Binding-site contacts:
Ligand atom O7 contacts residue LYS181 of chain 31.E at 3.9 Å.
Ligand atom C1 contacts residue ASN259 of chain 31.F at 1.4 Å.
Ligand atom C8 contacts residue ASN259 of chain 31.F at 4.4 Å.
Ligand atom C2 contacts residue ASN259 of chain 31.F at 2.4 Å.
Ligand atom O7 contacts residue ASN259 of chain 31.F at 2.9 Å (h-bond).
Ligand atom C4 contacts residue ASN259 of chain 31.F at 4.2 Å.
Ligand atom C7 contacts residue ASN259 of chain 31.F at 3.1 Å.
Ligand atom O6 contacts residue LYS115 of chain 31.E at 4.4 Å.
Ligand atom O6 contacts residue THR116 of chain 31.E at 3.5 Å.
Ligand atom C5 contacts residue ASN259 of chain 31.F at 3.7 Å.
Ligand atom C3 contacts residue ASN259 of chain 31.F at 3.8 Å.
Ligand atom C8 contacts residue LYS181 of chain 31.E at 4.1 Å.
Ligand atom O5 contacts residue THR116 of chain 31.E at 4.0 Å.
Ligand atom O5 contacts residue ASN259 of chain 31.F at 2.4 Å (h-bond).
Ligand atom N2 contacts residue ASN259 of chain 31.F at 2.9 Å (h-bond).

Sequence of chain 31.E:
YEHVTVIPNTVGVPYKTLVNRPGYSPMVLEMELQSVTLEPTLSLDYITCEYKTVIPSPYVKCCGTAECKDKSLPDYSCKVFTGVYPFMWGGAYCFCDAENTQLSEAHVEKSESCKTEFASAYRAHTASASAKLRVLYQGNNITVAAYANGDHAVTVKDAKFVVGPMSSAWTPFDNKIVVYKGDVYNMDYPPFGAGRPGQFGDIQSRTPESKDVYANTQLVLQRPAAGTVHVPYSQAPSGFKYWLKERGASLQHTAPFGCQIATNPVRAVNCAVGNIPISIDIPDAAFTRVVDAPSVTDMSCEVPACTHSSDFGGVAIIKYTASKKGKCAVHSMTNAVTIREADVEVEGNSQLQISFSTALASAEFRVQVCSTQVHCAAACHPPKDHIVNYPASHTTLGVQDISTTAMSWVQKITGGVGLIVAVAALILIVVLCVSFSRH

Sequence of chain 31.F:
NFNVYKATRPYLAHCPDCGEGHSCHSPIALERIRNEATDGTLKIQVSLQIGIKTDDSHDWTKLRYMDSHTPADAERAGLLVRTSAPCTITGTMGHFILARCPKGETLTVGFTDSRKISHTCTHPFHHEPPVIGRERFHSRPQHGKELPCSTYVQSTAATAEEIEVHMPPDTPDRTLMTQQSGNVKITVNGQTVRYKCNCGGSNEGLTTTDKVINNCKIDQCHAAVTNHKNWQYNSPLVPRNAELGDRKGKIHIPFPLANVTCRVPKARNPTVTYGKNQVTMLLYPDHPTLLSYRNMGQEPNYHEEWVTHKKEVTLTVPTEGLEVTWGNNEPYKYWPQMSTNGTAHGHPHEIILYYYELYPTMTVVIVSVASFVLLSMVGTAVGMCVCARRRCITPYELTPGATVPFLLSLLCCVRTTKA

The small molecule below binds the protein below.
Small molecule (SMILES): CC(=O)N[C@@H]1[C@@H](O)[C@H](O)[C@@H](CO)O[C@H]1O